Binding-site contacts:
Ligand atom O9A contacts residue CLM1 of chain 1.L at 0.3 Å (h-bond).
Ligand atom C4 contacts residue CLM1 of chain 1.L at 0.6 Å.
Ligand atom O9A contacts residue ILE121 of chain 1.A at 3.6 Å.
Ligand atom C10 contacts residue CLM1 of chain 1.L at 0.1 Å.
Ligand atom C1 contacts residue TYR125 of chain 1.A at 3.8 Å (hydrophobic).
Ligand atom N9 contacts residue CLM1 of chain 1.L at 0.2 Å (h-bond).
Ligand atom O2 contacts residue GLY52 of chain 1.A at 4.0 Å.
Ligand atom N2 contacts residue CLM1 of chain 1.L at 0.4 Å (h-bond).
Ligand atom O5 contacts residue CLM1 of chain 1.L at 0.3 Å (h-bond).
Ligand atom BR2 contacts residue TYR125 of chain 1.A at 3.7 Å.
Ligand atom O2 contacts residue PRO53 of chain 1.A at 3.4 Å.
Ligand atom C1 contacts residue CLM1 of chain 1.L at 0.2 Å.
Ligand atom O9B contacts residue CLM1 of chain 1.L at 0.3 Å (h-bond).
Ligand atom C1 contacts residue PRO50 of chain 1.A at 4.2 Å (hydrophobic).
Ligand atom BR2 contacts residue CLM1 of chain 1.L at 0.3 Å.
Ligand atom BR2 contacts residue GLY52 of chain 1.A at 3.4 Å.
Ligand atom BR1 contacts residue THR98 of chain 1.A at 3.8 Å.
Ligand atom C2 contacts residue CLM1 of chain 1.L at 0.1 Å.
Ligand atom O2 contacts residue PRO50 of chain 1.A at 4.3 Å.
Ligand atom BR2 contacts residue PRO53 of chain 1.A at 4.2 Å.
Ligand atom BR1 contacts residue ILE121 of chain 1.A at 4.1 Å.
Ligand atom C2 contacts residue PRO50 of chain 1.A at 4.0 Å (hydrophobic).
Ligand atom C9 contacts residue CLM1 of chain 1.L at 0.1 Å.
Ligand atom C8 contacts residue CLM1 of chain 1.L at 0.2 Å.
Ligand atom O4 contacts residue CLM1 of chain 1.L at 0.7 Å (h-bond).
Ligand atom BR2 contacts residue PRO50 of chain 1.A at 3.6 Å.
Ligand atom C8 contacts residue PRO53 of chain 1.A at 4.0 Å (hydrophobic).
Ligand atom O2 contacts residue CLM1 of chain 1.L at 0.8 Å (h-bond).
Ligand atom BR1 contacts residue PRO53 of chain 1.A at 3.9 Å.
Ligand atom C3 contacts residue CLM1 of chain 1.L at 0.1 Å.
Ligand atom C6 contacts residue CLM1 of chain 1.L at 0.1 Å.
Ligand atom BR2 contacts residue GLY123 of chain 1.A at 3.9 Å.
Ligand atom BR1 contacts residue TYR125 of chain 1.A at 3.6 Å.
Ligand atom C11 contacts residue CLM1 of chain 1.L at 0.1 Å.
Ligand atom BR1 contacts residue GLY123 of chain 1.A at 3.5 Å.
Ligand atom BR2 contacts residue ILE124 of chain 1.A at 3.3 Å.
Ligand atom BR1 contacts residue CLM1 of chain 1.L at 0.4 Å.
Ligand atom BR2 contacts residue ILE51 of chain 1.A at 3.9 Å.
Ligand atom C5 contacts residue CLM1 of chain 1.L at 0.2 Å.
Ligand atom C7 contacts residue CLM1 of chain 1.L at 0.2 Å.

Sequence of chain 1.A:
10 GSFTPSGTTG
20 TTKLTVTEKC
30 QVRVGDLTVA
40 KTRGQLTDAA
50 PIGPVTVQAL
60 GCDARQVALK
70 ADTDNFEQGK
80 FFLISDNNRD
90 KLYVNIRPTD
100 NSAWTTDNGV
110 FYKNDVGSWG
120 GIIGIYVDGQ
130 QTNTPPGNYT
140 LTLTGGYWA

The protein below binds the small molecule below.
Small molecule (SMILES): O=C(N[C@H](CO)[C@H](O)c1ccc([N+](=O)[O-])cc1)C(Br)Br